This protein binds this small molecule.
Small molecule (SMILES): OC[C@H]1O[C@H](O[C@H]2[C@H](O)[C@@H](O)[C@@H](O)O[C@@H]2CO)[C@H](O)[C@@H](O)[C@@H]1O

Sequence of chain 1.A:
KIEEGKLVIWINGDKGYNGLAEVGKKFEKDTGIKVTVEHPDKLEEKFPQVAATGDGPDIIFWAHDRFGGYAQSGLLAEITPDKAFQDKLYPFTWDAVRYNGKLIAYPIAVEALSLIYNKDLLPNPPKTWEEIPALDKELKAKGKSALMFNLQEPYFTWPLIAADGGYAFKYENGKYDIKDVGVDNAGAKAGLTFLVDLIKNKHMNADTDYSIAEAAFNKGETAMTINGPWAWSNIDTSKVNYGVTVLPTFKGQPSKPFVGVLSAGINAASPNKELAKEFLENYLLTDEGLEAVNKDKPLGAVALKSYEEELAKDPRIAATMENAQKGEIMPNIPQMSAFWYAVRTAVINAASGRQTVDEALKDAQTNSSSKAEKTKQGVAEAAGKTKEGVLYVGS

Binding-site contacts:
Ligand atom O4 contacts residue TRP341 of chain 1.A at 3.8 Å.
Ligand atom C2 contacts residue GLU112 of chain 1.A at 3.4 Å.
Ligand atom O3 contacts residue GLU112 of chain 1.A at 3.7 Å.
Ligand atom C6 contacts residue PHE157 of chain 1.A at 3.9 Å (hydrophobic).
Ligand atom C6 contacts residue GLU154 of chain 1.A at 3.4 Å.
Ligand atom C6 contacts residue TRP341 of chain 1.A at 3.6 Å (hydrophobic).
Ligand atom O3 contacts residue ASP66 of chain 1.A at 2.7 Å (salt-bridge).
Ligand atom C1 contacts residue LYS16 of chain 1.A at 3.8 Å.
Ligand atom O1 contacts residue ASN13 of chain 1.A at 3.4 Å (h-bond).
Ligand atom O2 contacts residue ASP66 of chain 1.A at 2.7 Å (salt-bridge).
Ligand atom C4 contacts residue TRP341 of chain 1.A at 3.5 Å (hydrophobic).
Ligand atom C6 contacts residue TYR156 of chain 1.A at 3.8 Å (hydrophobic).
Ligand atom O6 contacts residue PHE157 of chain 1.A at 3.8 Å.
Ligand atom C1 contacts residue ASP15 of chain 1.A at 3.5 Å.
Ligand atom C2 contacts residue ASP66 of chain 1.A at 3.4 Å.
Ligand atom O6 contacts residue PRO155 of chain 1.A at 3.1 Å.
Ligand atom O4 contacts residue ARG67 of chain 1.A at 2.8 Å (salt-bridge).
Ligand atom O2 contacts residue ALA64 of chain 1.A at 3.4 Å.
Ligand atom C1 contacts residue TYR156 of chain 1.A at 3.6 Å (hydrophobic).
Ligand atom O6 contacts residue TYR156 of chain 1.A at 2.9 Å (h-bond).
Ligand atom O3 contacts residue TRP341 of chain 1.A at 3.8 Å.
Ligand atom O2 contacts residue GLU112 of chain 1.A at 2.9 Å (salt-bridge).
Ligand atom O2 contacts residue LYS16 of chain 1.A at 2.9 Å (salt-bridge).
Ligand atom O2 contacts residue TRP63 of chain 1.A at 3.3 Å (h-bond).
Ligand atom O3 contacts residue TRP63 of chain 1.A at 3.3 Å (h-bond).
Ligand atom C6 contacts residue PRO155 of chain 1.A at 3.7 Å (hydrophobic).
Ligand atom O1 contacts residue LYS16 of chain 1.A at 3.9 Å.
Ligand atom C3 contacts residue ARG67 of chain 1.A at 4.0 Å.
Ligand atom O3 contacts residue ARG67 of chain 1.A at 2.8 Å (salt-bridge).
Ligand atom C3 contacts residue TRP63 of chain 1.A at 3.6 Å (hydrophobic).
Ligand atom C4 contacts residue ARG67 of chain 1.A at 3.9 Å.
Ligand atom O3 contacts residue ALA64 of chain 1.A at 3.4 Å.
Ligand atom O5 contacts residue TYR156 of chain 1.A at 3.3 Å.
Ligand atom O6 contacts residue GLU154 of chain 1.A at 2.7 Å (salt-bridge).
Ligand atom C2 contacts residue TRP341 of chain 1.A at 3.9 Å (hydrophobic).
Ligand atom O1 contacts residue ASP15 of chain 1.A at 3.1 Å (salt-bridge).
Ligand atom C3 contacts residue ASP66 of chain 1.A at 3.6 Å.
Ligand atom O5 contacts residue ASP15 of chain 1.A at 4.0 Å.
Ligand atom C5 contacts residue GLU154 of chain 1.A at 3.9 Å.
Ligand atom C2 contacts residue LYS16 of chain 1.A at 3.7 Å.